Binding-site contacts:
Ligand atom O5 contacts residue LYS274 of chain 1.D at 3.5 Å.
Ligand atom C6 contacts residue ALA269 of chain 1.D at 3.4 Å (hydrophobic).
Ligand atom O1 contacts residue ALA556 of chain 1.D at 3.9 Å.
Ligand atom C6 contacts residue GLN557 of chain 1.D at 3.2 Å.
Ligand atom O6 contacts residue ALA78 of chain 1.D at 3.2 Å.
Ligand atom C1 contacts residue LYS274 of chain 1.D at 4.5 Å.
Ligand atom C6 contacts residue ALA78 of chain 1.D at 4.0 Å (hydrophobic).
Ligand atom C5 contacts residue LEU77 of chain 1.D at 4.3 Å (hydrophobic).
Ligand atom O6 contacts residue GLU79 of chain 1.D at 3.1 Å (salt-bridge).
Ligand atom O3 contacts residue GLN557 of chain 1.D at 3.6 Å.
Ligand atom O6 contacts residue ALA269 of chain 1.D at 3.2 Å.
Ligand atom O6 contacts residue LEU77 of chain 1.D at 3.7 Å.
Ligand atom C4 contacts residue GLN557 of chain 1.D at 4.2 Å.
Ligand atom C6 contacts residue GLU79 of chain 1.D at 4.1 Å.
Ligand atom O4 contacts residue LEU77 of chain 1.D at 4.2 Å.
Ligand atom C6 contacts residue LEU77 of chain 1.D at 3.3 Å (hydrophobic).
Ligand atom C2 contacts residue ARG390 of chain 1.D at 3.4 Å.
Ligand atom C3 contacts residue GLN557 of chain 1.D at 3.5 Å.
Ligand atom O2 contacts residue GLN557 of chain 1.D at 3.2 Å.
Ligand atom C1 contacts residue ARG390 of chain 1.D at 3.2 Å.
Ligand atom O3 contacts residue LEU389 of chain 1.D at 4.0 Å.
Ligand atom C4 contacts residue ARG390 of chain 1.D at 4.1 Å.
Ligand atom O6 contacts residue GLN557 of chain 1.D at 4.0 Å.
Ligand atom O4 contacts residue ARG390 of chain 1.D at 3.6 Å.
Ligand atom C5 contacts residue ALA269 of chain 1.D at 4.3 Å (hydrophobic).
Ligand atom C6 contacts residue LYS274 of chain 1.D at 4.4 Å.
Ligand atom C5 contacts residue GLN557 of chain 1.D at 4.1 Å.
Ligand atom O5 contacts residue ARG390 of chain 1.D at 4.2 Å.
Ligand atom O5 contacts residue ALA269 of chain 1.D at 4.3 Å.
Ligand atom O2 contacts residue ARG390 of chain 1.D at 3.1 Å.
Ligand atom C2 contacts residue GLN557 of chain 1.D at 4.0 Å.
Ligand atom O6 contacts residue LYS274 of chain 1.D at 4.0 Å.
Ligand atom O4 contacts residue GLN557 of chain 1.D at 3.7 Å.
Ligand atom O3 contacts residue ARG390 of chain 1.D at 2.5 Å (salt-bridge).
Ligand atom C3 contacts residue ARG390 of chain 1.D at 3.5 Å.
Ligand atom O4 contacts residue GLY75 of chain 1.D at 3.5 Å.

Sequence of chain 1.D:
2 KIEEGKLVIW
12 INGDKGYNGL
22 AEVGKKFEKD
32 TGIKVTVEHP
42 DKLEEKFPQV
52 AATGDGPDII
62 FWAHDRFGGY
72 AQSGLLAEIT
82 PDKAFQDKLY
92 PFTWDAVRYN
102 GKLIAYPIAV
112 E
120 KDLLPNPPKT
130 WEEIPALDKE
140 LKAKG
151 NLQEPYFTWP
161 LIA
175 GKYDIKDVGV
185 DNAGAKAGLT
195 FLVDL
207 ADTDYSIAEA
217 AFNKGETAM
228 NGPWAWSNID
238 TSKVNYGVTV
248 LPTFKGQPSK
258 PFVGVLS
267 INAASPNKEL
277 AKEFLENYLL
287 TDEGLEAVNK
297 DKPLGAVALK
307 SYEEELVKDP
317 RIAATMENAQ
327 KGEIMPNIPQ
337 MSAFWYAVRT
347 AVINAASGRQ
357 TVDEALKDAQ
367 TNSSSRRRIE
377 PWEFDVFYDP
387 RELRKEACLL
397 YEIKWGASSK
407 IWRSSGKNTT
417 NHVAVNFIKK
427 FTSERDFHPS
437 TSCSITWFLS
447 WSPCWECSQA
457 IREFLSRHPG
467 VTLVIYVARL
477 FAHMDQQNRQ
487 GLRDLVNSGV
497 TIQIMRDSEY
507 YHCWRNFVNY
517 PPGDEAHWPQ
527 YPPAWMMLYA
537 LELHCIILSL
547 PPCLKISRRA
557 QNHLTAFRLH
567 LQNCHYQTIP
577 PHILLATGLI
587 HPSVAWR

This small molecule binds to this protein.
Small molecule (SMILES): OC[C@H]1O[C@H](O[C@H]2[C@H](O)[C@@H](O)[C@@H](O)O[C@@H]2CO)[C@H](O)[C@@H](O)[C@@H]1O